Sequence of chain 1.B:
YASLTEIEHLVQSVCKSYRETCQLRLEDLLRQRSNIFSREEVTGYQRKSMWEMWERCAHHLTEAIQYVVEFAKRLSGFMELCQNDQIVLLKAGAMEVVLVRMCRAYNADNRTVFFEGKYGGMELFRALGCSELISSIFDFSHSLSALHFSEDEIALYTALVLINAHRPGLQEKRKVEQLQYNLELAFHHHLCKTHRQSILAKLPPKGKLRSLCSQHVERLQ

A small-molecule ligand and the protein it binds are described below.
Small molecule (SMILES): CC(C)CCC[C@H](CCCC(C)(C)O)[C@H]1CC[C@H]2[C@@H]3CC=C4C[C@@H](O)CC[C@]4(C)[C@H]3CC[C@]12C

Binding-site contacts:
Ligand atom C19 contacts residue ACT1 of chain 1.G at 3.5 Å.
Ligand atom C22 contacts residue GLN27 of chain 1.B at 3.3 Å.
Ligand atom C22 contacts residue LEU28 of chain 1.B at 4.3 Å (hydrophobic).
Ligand atom C21 contacts residue GLN27 of chain 1.B at 3.7 Å.
Ligand atom C2 contacts residue MET99 of chain 1.B at 3.9 Å (hydrophobic).
Ligand atom C9 contacts residue LEU132 of chain 1.B at 3.8 Å (hydrophobic).
Ligand atom C15 contacts residue PHE119 of chain 1.B at 4.0 Å (hydrophobic).
Ligand atom C21 contacts residue LEU28 of chain 1.B at 3.6 Å (hydrophobic).
Ligand atom C7 contacts residue CYS61 of chain 1.B at 4.1 Å (hydrophobic).
Ligand atom C24 contacts residue VAL102 of chain 1.B at 3.9 Å (hydrophobic).
Ligand atom C14 contacts residue CYS61 of chain 1.B at 3.6 Å (hydrophobic).
Ligand atom O1 contacts residue CYS26 of chain 1.B at 4.2 Å.
Ligand atom C2 contacts residue CYS217 of chain 1.B at 3.9 Å (hydrophobic).
Ligand atom C29 contacts residue MET106 of chain 1.B at 3.6 Å (hydrophobic).
Ligand atom C20 contacts residue ACT1 of chain 1.G at 4.0 Å.
Ligand atom O1 contacts residue GLN27 of chain 1.B at 3.1 Å (h-bond).
Ligand atom C12 contacts residue HIS220 of chain 1.B at 4.0 Å.
Ligand atom C19 contacts residue HIS64 of chain 1.B at 4.2 Å.
Ligand atom C23 contacts residue ARG105 of chain 1.B at 3.8 Å.
Ligand atom C15 contacts residue HIS64 of chain 1.B at 3.9 Å.
Ligand atom C28 contacts residue MET106 of chain 1.B at 3.4 Å (hydrophobic).
Ligand atom C12 contacts residue ARG223 of chain 1.B at 3.5 Å.
Ligand atom O1 contacts residue LEU28 of chain 1.B at 3.8 Å.
Ligand atom C18 contacts residue ACT1 of chain 1.G at 3.9 Å.
Ligand atom O contacts residue HIS220 of chain 1.B at 3.7 Å.
Ligand atom C26 contacts residue PHE118 of chain 1.B at 4.3 Å (hydrophobic).
Ligand atom C3 contacts residue HIS220 of chain 1.B at 4.1 Å.
Ligand atom O contacts residue CYS134 of chain 1.B at 4.0 Å.
Ligand atom C24 contacts residue MET106 of chain 1.B at 3.9 Å (hydrophobic).
Ligand atom C contacts residue LEU103 of chain 1.B at 4.1 Å (hydrophobic).
Ligand atom C5 contacts residue ILE141 of chain 1.B at 3.6 Å (hydrophobic).
Ligand atom C4 contacts residue LEU65 of chain 1.B at 4.1 Å (hydrophobic).
Ligand atom C15 contacts residue CYS61 of chain 1.B at 4.0 Å (hydrophobic).
Ligand atom C11 contacts residue TRP58 of chain 1.B at 4.0 Å (hydrophobic).
Ligand atom C26 contacts residue ALA109 of chain 1.B at 3.9 Å (hydrophobic).
Ligand atom C2 contacts residue HIS220 of chain 1.B at 4.1 Å.
Ligand atom C18 contacts residue HIS64 of chain 1.B at 3.5 Å.
Ligand atom C contacts residue MET99 of chain 1.B at 4.2 Å (hydrophobic).
Ligand atom C contacts residue VAL102 of chain 1.B at 3.8 Å (hydrophobic).
Ligand atom C23 contacts residue MET106 of chain 1.B at 3.9 Å (hydrophobic).